Binding-site contacts:
Ligand atom C4 contacts residue ASN219 of chain 1.C at 4.2 Å.
Ligand atom C5 contacts residue ASN219 of chain 1.C at 3.7 Å.
Ligand atom C2 contacts residue ASN219 of chain 1.C at 2.4 Å.
Ligand atom C3 contacts residue ASN219 of chain 1.C at 3.8 Å.
Ligand atom O5 contacts residue ARG82 of chain 1.C at 4.4 Å.
Ligand atom O5 contacts residue ASN219 of chain 1.C at 2.4 Å (h-bond).
Ligand atom C2 contacts residue ARG82 of chain 1.C at 4.2 Å.
Ligand atom N2 contacts residue ASN219 of chain 1.C at 2.9 Å (h-bond).
Ligand atom C6 contacts residue PHE80 of chain 1.C at 4.1 Å (hydrophobic).
Ligand atom C1 contacts residue ASN219 of chain 1.C at 1.4 Å.
Ligand atom C8 contacts residue PRO83 of chain 1.C at 3.5 Å (hydrophobic).
Ligand atom O6 contacts residue PHE80 of chain 1.C at 3.7 Å.
Ligand atom C7 contacts residue ARG82 of chain 1.C at 4.3 Å.
Ligand atom O5 contacts residue PHE80 of chain 1.C at 3.9 Å.
Ligand atom O7 contacts residue PRO83 of chain 1.C at 4.1 Å.
Ligand atom C8 contacts residue ASN219 of chain 1.C at 3.5 Å.
Ligand atom C8 contacts residue GLN217 of chain 1.C at 3.3 Å.
Ligand atom O7 contacts residue ARG82 of chain 1.C at 4.2 Å.
Ligand atom C7 contacts residue ASN219 of chain 1.C at 3.2 Å.
Ligand atom C1 contacts residue ARG82 of chain 1.C at 4.0 Å.
Ligand atom O7 contacts residue ASN219 of chain 1.C at 4.0 Å.
Ligand atom C7 contacts residue PRO83 of chain 1.C at 4.1 Å (hydrophobic).

Sequence of chain 1.C:
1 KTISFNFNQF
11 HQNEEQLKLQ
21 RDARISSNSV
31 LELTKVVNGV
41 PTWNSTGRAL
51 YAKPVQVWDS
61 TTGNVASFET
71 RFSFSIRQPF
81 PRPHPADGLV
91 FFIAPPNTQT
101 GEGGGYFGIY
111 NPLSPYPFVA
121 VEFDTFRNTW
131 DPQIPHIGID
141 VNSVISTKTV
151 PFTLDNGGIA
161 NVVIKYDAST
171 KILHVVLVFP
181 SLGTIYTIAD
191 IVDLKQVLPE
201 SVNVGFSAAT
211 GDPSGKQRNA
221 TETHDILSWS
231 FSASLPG

A small-molecule ligand and the protein it binds are described below.
Small molecule (SMILES): CC(=O)N[C@H]1[C@H](O[C@H]2[C@H](O[C@@H]3O[C@@H](C)[C@@H](O)[C@@H](O)[C@@H]3O)[C@@H](NC(C)=O)CO[C@@H]2CO)O[C@H](CO)[C@@H](O[C@@H]2O[C@H](CO)[C@@H](O)[C@H](O)[C@@H]2O)[C@@H]1O